Sequence of chain 1.C:
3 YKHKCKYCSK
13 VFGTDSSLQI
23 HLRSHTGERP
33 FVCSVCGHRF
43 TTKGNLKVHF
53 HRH

Binding-site contacts:
Ligand atom O19 contacts residue PRO283 of chain 1.A at 3.4 Å.
Ligand atom O19 contacts residue HIS309 of chain 1.A at 3.1 Å (h-bond).
Ligand atom C15 contacts residue TRP311 of chain 1.A at 3.1 Å (hydrophobic).
Ligand atom C3 contacts residue ASN282 of chain 1.A at 3.7 Å.
Ligand atom N10 contacts residue TRP317 of chain 1.A at 3.9 Å.
Ligand atom N16 contacts residue HIS309 of chain 1.A at 2.9 Å (h-bond).
Ligand atom C14 contacts residue TRP331 of chain 1.A at 3.4 Å (hydrophobic).
Ligand atom C6 contacts residue PRO283 of chain 1.A at 3.7 Å (hydrophobic).
Ligand atom O20 contacts residue TRP311 of chain 1.A at 3.2 Å (h-bond).
Ligand atom C7 contacts residue VAL37 of chain 1.C at 3.9 Å (hydrophobic).
Ligand atom N16 contacts residue TRP311 of chain 1.A at 3.1 Å.
Ligand atom O11 contacts residue TRP317 of chain 1.A at 3.2 Å (h-bond).
Ligand atom C4 contacts residue PRO283 of chain 1.A at 3.6 Å (hydrophobic).
Ligand atom O13 contacts residue CYS38 of chain 1.C at 3.5 Å (h-bond).
Ligand atom O19 contacts residue ASN282 of chain 1.A at 3.4 Å.
Ligand atom C5 contacts residue PRO283 of chain 1.A at 3.5 Å (hydrophobic).
Ligand atom C9 contacts residue TRP317 of chain 1.A at 3.5 Å (hydrophobic).
Ligand atom C2 contacts residue HIS284 of chain 1.A at 3.8 Å.
Ligand atom O13 contacts residue ASN282 of chain 1.A at 3.0 Å (h-bond).
Ligand atom C7 contacts residue PRO283 of chain 1.A at 3.7 Å (hydrophobic).
Ligand atom O11 contacts residue HIS309 of chain 1.A at 3.8 Å.
Ligand atom C17 contacts residue TRP311 of chain 1.A at 3.5 Å (hydrophobic).
Ligand atom C18 contacts residue TRP317 of chain 1.A at 3.3 Å (hydrophobic).
Ligand atom C5 contacts residue TRP317 of chain 1.A at 3.9 Å (hydrophobic).
Ligand atom C12 contacts residue TRP311 of chain 1.A at 3.7 Å (hydrophobic).
Ligand atom C15 contacts residue HIS309 of chain 1.A at 3.3 Å.
Ligand atom C7 contacts residue CYS38 of chain 1.C at 3.6 Å (hydrophobic).
Ligand atom C7 contacts residue ASN282 of chain 1.A at 3.5 Å.
Ligand atom O20 contacts residue PHE333 of chain 1.A at 3.1 Å.
Ligand atom C17 contacts residue HIS309 of chain 1.A at 3.8 Å.
Ligand atom O11 contacts residue GLU308 of chain 1.A at 3.0 Å (salt-bridge).
Ligand atom C3 contacts residue GLY39 of chain 1.C at 3.5 Å.
Ligand atom C4 contacts residue GLY39 of chain 1.C at 3.9 Å.
Ligand atom N8 contacts residue PRO283 of chain 1.A at 3.7 Å.
Ligand atom C3 contacts residue CYS35 of chain 1.C at 3.6 Å (hydrophobic).
Ligand atom C2 contacts residue CYS35 of chain 1.C at 3.6 Å (hydrophobic).
Ligand atom O13 contacts residue VAL37 of chain 1.C at 2.8 Å (h-bond).
Ligand atom N10 contacts residue GLU308 of chain 1.A at 3.6 Å.
Ligand atom C9 contacts residue PRO283 of chain 1.A at 3.6 Å (hydrophobic).
Ligand atom O19 contacts residue TRP311 of chain 1.A at 2.9 Å (h-bond).

This small molecule binds to this protein.
Small molecule (SMILES): Nc1cccc2c1C(=O)N([C@H]1CCC(=O)NC1=O)C2=O

Sequence of chain 1.A:
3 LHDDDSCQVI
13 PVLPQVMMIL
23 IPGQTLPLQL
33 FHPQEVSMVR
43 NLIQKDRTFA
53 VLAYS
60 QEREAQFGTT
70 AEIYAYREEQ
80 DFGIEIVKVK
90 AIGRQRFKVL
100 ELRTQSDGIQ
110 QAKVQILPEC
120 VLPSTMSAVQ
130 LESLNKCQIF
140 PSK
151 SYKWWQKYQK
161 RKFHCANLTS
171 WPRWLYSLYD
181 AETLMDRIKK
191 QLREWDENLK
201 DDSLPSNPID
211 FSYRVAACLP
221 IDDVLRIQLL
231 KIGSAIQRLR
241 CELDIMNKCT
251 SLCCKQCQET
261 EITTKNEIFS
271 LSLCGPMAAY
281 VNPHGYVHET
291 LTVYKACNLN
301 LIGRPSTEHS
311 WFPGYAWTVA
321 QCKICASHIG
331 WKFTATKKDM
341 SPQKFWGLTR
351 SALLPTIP